Binding-site contacts:
Ligand atom C6 contacts residue ALA469 of chain 1.A at 4.1 Å (hydrophobic).
Ligand atom C8 contacts residue ASN476 of chain 1.A at 4.3 Å.
Ligand atom C4 contacts residue ASN476 of chain 1.A at 4.2 Å.
Ligand atom C6 contacts residue GLY472 of chain 1.A at 3.5 Å.
Ligand atom C3 contacts residue THR478 of chain 1.A at 3.9 Å.
Ligand atom C2 contacts residue ASN476 of chain 1.A at 2.5 Å.
Ligand atom C3 contacts residue ASN476 of chain 1.A at 3.8 Å.
Ligand atom C1 contacts residue ASN476 of chain 1.A at 1.4 Å.
Ligand atom C7 contacts residue ASN476 of chain 1.A at 3.0 Å.
Ligand atom C5 contacts residue GLY472 of chain 1.A at 3.7 Å.
Ligand atom O6 contacts residue SER473 of chain 1.A at 4.3 Å.
Ligand atom N2 contacts residue THR478 of chain 1.A at 3.7 Å.
Ligand atom N2 contacts residue ASN476 of chain 1.A at 2.9 Å (h-bond).
Ligand atom C2 contacts residue THR478 of chain 1.A at 4.2 Å.
Ligand atom O4 contacts residue ALA469 of chain 1.A at 4.2 Å.
Ligand atom C5 contacts residue ASN476 of chain 1.A at 3.6 Å.
Ligand atom C8 contacts residue THR478 of chain 1.A at 4.0 Å.
Ligand atom O6 contacts residue ALA469 of chain 1.A at 3.6 Å (h-bond).
Ligand atom O7 contacts residue ASN476 of chain 1.A at 2.8 Å (h-bond).
Ligand atom O5 contacts residue GLY472 of chain 1.A at 3.8 Å.
Ligand atom C1 contacts residue THR478 of chain 1.A at 4.0 Å.
Ligand atom C5 contacts residue SER473 of chain 1.A at 3.8 Å.
Ligand atom C6 contacts residue SER473 of chain 1.A at 3.8 Å.
Ligand atom O6 contacts residue GLY472 of chain 1.A at 4.2 Å.
Ligand atom O5 contacts residue ASN476 of chain 1.A at 2.3 Å (h-bond).
Ligand atom C7 contacts residue THR478 of chain 1.A at 4.2 Å.
Ligand atom C1 contacts residue GLY472 of chain 1.A at 4.4 Å.

This small molecule binds to this protein.
Small molecule (SMILES): CC(=O)N[C@@H]1[C@@H](O)[C@H](O)[C@@H](CO)O[C@H]1O

Sequence of chain 1.A:
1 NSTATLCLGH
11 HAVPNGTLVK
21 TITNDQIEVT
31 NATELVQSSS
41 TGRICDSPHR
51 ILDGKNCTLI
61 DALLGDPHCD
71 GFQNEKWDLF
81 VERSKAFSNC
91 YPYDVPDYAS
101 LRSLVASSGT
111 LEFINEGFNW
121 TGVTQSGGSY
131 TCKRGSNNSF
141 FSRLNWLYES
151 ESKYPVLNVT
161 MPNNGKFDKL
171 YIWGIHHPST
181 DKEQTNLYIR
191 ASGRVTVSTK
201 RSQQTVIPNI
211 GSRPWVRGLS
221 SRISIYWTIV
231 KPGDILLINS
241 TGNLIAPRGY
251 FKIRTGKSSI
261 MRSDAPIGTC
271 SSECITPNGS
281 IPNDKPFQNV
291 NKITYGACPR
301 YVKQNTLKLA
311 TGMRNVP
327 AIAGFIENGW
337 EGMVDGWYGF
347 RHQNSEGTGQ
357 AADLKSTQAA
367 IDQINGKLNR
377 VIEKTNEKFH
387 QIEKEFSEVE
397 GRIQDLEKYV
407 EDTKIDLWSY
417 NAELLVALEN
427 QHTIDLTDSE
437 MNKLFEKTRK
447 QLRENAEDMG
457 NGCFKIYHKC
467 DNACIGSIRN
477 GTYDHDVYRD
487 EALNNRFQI